Binding-site contacts:
Ligand atom C3 contacts residue GLY221 of chain 2.A at 3.9 Å.
Ligand atom C6 contacts residue PHE222 of chain 2.A at 4.0 Å (hydrophobic).
Ligand atom C5 contacts residue GLY33 of chain 2.A at 4.2 Å.
Ligand atom C3 contacts residue PRO223 of chain 2.A at 4.2 Å (hydrophobic).
Ligand atom N7 contacts residue TRP151 of chain 2.A at 3.5 Å.
Ligand atom C5 contacts residue PRO223 of chain 2.A at 3.8 Å (hydrophobic).
Ligand atom C9 contacts residue GLY33 of chain 2.A at 3.5 Å.
Ligand atom C4 contacts residue VAL37 of chain 2.A at 3.9 Å (hydrophobic).
Ligand atom C4 contacts residue PRO223 of chain 2.A at 4.2 Å (hydrophobic).
Ligand atom C8 contacts residue PRO152 of chain 2.A at 3.7 Å (hydrophobic).
Ligand atom C3 contacts residue TRP433 of chain 2.A at 3.8 Å (hydrophobic).
Ligand atom N7 contacts residue TRP433 of chain 2.A at 3.8 Å.
Ligand atom C6 contacts residue TRP433 of chain 2.A at 3.4 Å (hydrophobic).
Ligand atom C3 contacts residue TRP36 of chain 2.A at 4.1 Å (hydrophobic).
Ligand atom C2 contacts residue PHE222 of chain 2.A at 4.1 Å (hydrophobic).
Ligand atom C3 contacts residue VAL37 of chain 2.A at 3.9 Å (hydrophobic).
Ligand atom F10 contacts residue ALA434 of chain 2.A at 3.4 Å.
Ligand atom C8 contacts residue PRO223 of chain 2.A at 4.1 Å (hydrophobic).
Ligand atom F10 contacts residue TRP433 of chain 2.A at 3.4 Å.
Ligand atom C4 contacts residue PHE17 of chain 2.A at 4.2 Å (hydrophobic).
Ligand atom C2 contacts residue ALA434 of chain 2.A at 4.1 Å (hydrophobic).
Ligand atom F10 contacts residue VAL37 of chain 2.A at 3.1 Å.
Ligand atom C1 contacts residue PHE222 of chain 2.A at 3.5 Å (hydrophobic).
Ligand atom C2 contacts residue PRO223 of chain 2.A at 3.8 Å (hydrophobic).
Ligand atom C2 contacts residue TRP433 of chain 2.A at 3.6 Å (hydrophobic).
Ligand atom C1 contacts residue PRO223 of chain 2.A at 3.4 Å (hydrophobic).
Ligand atom C3 contacts residue ALA434 of chain 2.A at 4.1 Å (hydrophobic).
Ligand atom C9 contacts residue TRP433 of chain 2.A at 3.5 Å (hydrophobic).
Ligand atom C4 contacts residue TRP433 of chain 2.A at 3.5 Å (hydrophobic).
Ligand atom C1 contacts residue TRP433 of chain 2.A at 3.7 Å (hydrophobic).
Ligand atom C8 contacts residue TRP151 of chain 2.A at 3.5 Å (hydrophobic).
Ligand atom N7 contacts residue PHE222 of chain 2.A at 3.5 Å.
Ligand atom C5 contacts residue TRP433 of chain 2.A at 3.3 Å (hydrophobic).
Ligand atom F10 contacts residue GLY221 of chain 2.A at 3.9 Å.
Ligand atom N7 contacts residue PRO223 of chain 2.A at 3.7 Å.
Ligand atom C8 contacts residue TRP433 of chain 2.A at 3.7 Å (hydrophobic).
Ligand atom C9 contacts residue PRO152 of chain 2.A at 4.0 Å (hydrophobic).
Ligand atom F10 contacts residue TRP36 of chain 2.A at 3.9 Å.
Ligand atom C2 contacts residue GLY221 of chain 2.A at 3.5 Å.
Ligand atom C6 contacts residue PRO223 of chain 2.A at 3.3 Å (hydrophobic).

The small molecule below binds the protein below.
Small molecule (SMILES): Fc1ccc2[nH]ccc2c1

Sequence of chain 2.A:
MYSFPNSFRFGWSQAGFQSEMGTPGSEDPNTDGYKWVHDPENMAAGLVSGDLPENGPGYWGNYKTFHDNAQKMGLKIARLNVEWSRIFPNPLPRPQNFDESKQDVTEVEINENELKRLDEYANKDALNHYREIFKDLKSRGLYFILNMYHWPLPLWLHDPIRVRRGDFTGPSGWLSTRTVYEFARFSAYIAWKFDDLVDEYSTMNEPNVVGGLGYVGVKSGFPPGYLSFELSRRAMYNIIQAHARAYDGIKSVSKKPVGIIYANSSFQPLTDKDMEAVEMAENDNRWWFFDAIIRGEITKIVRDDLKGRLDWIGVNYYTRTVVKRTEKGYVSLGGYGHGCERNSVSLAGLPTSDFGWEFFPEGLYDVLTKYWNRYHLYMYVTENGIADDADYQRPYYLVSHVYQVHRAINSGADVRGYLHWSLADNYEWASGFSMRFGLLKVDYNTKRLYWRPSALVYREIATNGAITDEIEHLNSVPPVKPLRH